Sequence of chain 1.C:
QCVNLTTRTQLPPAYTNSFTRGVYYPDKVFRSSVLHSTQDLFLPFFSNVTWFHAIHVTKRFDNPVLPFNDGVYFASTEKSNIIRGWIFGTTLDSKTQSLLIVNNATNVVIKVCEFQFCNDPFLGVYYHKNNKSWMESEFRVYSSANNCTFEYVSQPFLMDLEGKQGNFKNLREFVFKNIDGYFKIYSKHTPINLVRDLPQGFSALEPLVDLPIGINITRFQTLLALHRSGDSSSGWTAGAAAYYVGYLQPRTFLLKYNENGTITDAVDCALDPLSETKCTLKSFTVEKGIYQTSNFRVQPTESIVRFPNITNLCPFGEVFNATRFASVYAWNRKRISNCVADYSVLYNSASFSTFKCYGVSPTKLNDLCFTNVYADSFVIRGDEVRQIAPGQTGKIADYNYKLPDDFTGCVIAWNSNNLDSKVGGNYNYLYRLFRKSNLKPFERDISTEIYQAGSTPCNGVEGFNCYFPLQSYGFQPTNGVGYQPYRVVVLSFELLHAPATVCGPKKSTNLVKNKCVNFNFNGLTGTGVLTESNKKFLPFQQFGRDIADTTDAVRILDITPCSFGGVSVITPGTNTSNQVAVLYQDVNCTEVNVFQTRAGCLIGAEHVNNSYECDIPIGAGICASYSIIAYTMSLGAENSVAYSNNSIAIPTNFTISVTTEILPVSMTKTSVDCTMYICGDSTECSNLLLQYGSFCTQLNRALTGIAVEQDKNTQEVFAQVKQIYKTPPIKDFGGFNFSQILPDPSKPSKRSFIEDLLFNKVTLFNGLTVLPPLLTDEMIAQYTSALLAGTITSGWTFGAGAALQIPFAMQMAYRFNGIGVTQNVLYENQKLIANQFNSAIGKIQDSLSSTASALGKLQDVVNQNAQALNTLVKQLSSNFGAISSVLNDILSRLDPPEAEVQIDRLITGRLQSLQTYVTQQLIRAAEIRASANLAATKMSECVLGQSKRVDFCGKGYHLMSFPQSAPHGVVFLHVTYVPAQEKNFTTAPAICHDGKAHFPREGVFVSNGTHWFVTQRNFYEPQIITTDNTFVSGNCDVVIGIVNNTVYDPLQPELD

Sequence of chain 1.A:
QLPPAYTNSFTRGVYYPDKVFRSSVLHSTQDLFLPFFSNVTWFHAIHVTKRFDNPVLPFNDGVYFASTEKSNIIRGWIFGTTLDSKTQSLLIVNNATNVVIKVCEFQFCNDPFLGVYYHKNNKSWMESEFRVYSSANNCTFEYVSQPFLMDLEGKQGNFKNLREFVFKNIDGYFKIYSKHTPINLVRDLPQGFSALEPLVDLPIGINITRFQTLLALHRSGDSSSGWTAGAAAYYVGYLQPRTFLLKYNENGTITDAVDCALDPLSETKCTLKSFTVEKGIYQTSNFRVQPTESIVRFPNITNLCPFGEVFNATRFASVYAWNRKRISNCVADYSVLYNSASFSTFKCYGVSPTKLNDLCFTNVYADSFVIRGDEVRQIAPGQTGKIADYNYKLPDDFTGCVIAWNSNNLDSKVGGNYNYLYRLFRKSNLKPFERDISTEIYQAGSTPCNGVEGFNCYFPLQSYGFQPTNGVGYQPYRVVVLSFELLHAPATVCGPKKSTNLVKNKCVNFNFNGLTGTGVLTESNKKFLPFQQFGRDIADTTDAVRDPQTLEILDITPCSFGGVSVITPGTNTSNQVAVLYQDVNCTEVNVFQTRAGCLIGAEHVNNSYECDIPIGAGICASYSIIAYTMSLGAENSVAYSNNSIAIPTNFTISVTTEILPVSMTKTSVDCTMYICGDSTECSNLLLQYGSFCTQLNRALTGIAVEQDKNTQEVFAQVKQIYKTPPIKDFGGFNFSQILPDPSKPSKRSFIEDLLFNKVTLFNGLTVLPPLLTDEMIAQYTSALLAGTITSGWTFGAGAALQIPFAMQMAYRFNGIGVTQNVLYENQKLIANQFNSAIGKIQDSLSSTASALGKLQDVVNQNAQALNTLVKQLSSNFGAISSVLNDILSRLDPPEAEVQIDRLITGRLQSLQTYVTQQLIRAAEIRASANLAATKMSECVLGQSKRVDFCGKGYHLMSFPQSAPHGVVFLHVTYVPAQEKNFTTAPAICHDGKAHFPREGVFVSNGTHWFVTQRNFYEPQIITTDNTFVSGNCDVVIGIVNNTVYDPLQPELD

Binding-site contacts:
Ligand atom C4 contacts residue ALA706 of chain 1.C at 4.1 Å (hydrophobic).
Ligand atom C1 contacts residue ASN1074 of chain 1.C at 1.4 Å.
Ligand atom N2 contacts residue ASN1074 of chain 1.C at 2.9 Å (h-bond).
Ligand atom C8 contacts residue ASN1074 of chain 1.C at 3.8 Å.
Ligand atom C3 contacts residue ALA706 of chain 1.C at 4.1 Å (hydrophobic).
Ligand atom O5 contacts residue GLN895 of chain 1.A at 4.5 Å.
Ligand atom C3 contacts residue ASN1074 of chain 1.C at 3.8 Å.
Ligand atom O3 contacts residue ALA706 of chain 1.C at 3.3 Å.
Ligand atom O5 contacts residue ASN1074 of chain 1.C at 2.4 Å (h-bond).
Ligand atom O6 contacts residue ASN1074 of chain 1.C at 3.9 Å.
Ligand atom C4 contacts residue ASN1074 of chain 1.C at 4.3 Å.
Ligand atom C2 contacts residue ASN1074 of chain 1.C at 2.5 Å.
Ligand atom C5 contacts residue ASN1074 of chain 1.C at 3.7 Å.
Ligand atom C2 contacts residue ALA706 of chain 1.C at 4.3 Å (hydrophobic).
Ligand atom C7 contacts residue ASN1074 of chain 1.C at 3.5 Å.
Ligand atom O7 contacts residue ASN1074 of chain 1.C at 4.4 Å.
Ligand atom C6 contacts residue ASN1074 of chain 1.C at 4.5 Å.

The small molecule below binds the protein below.
Small molecule (SMILES): CC(=O)N[C@@H]1[C@@H](O)[C@H](O)[C@@H](CO)O[C@H]1O